Binding-site contacts:
Ligand atom O4P contacts residue ILE173 of chain 1.B at 3.5 Å.
Ligand atom C2 contacts residue GLY235 of chain 1.B at 3.9 Å.
Ligand atom O2 contacts residue HIS97 of chain 1.B at 2.8 Å (h-bond).
Ligand atom P contacts residue GLY235 of chain 1.B at 3.6 Å.
Ligand atom O3P contacts residue GLY174 of chain 1.B at 4.0 Å.
Ligand atom C2 contacts residue GLU168 of chain 1.B at 3.6 Å.
Ligand atom C2 contacts residue ILE173 of chain 1.B at 4.0 Å (hydrophobic).
Ligand atom C1 contacts residue GLU168 of chain 1.B at 3.2 Å.
Ligand atom C1 contacts residue HIS97 of chain 1.B at 3.5 Å.
Ligand atom O3P contacts residue GLY235 of chain 1.B at 3.6 Å.
Ligand atom O4P contacts residue GLY174 of chain 1.B at 2.9 Å (h-bond).
Ligand atom O1 contacts residue ILE173 of chain 1.B at 3.5 Å.
Ligand atom O4P contacts residue SER214 of chain 1.B at 2.7 Å (h-bond).
Ligand atom N2 contacts residue HIS97 of chain 1.B at 3.6 Å.
Ligand atom O3P contacts residue GLY236 of chain 1.B at 2.7 Å (h-bond).
Ligand atom O2P contacts residue VAL234 of chain 1.B at 3.9 Å.
Ligand atom O2P contacts residue SER214 of chain 1.B at 3.5 Å (h-bond).
Ligand atom O1P contacts residue GLY236 of chain 1.B at 4.1 Å.
Ligand atom O1 contacts residue GLU168 of chain 1.B at 4.0 Å.
Ligand atom C1 contacts residue LYS13 of chain 1.B at 3.6 Å.
Ligand atom O1P contacts residue GLY235 of chain 1.B at 3.3 Å.
Ligand atom P contacts residue GLY174 of chain 1.B at 3.9 Å.
Ligand atom C2 contacts residue LYS13 of chain 1.B at 4.0 Å.
Ligand atom C2 contacts residue GLY213 of chain 1.B at 4.0 Å.
Ligand atom O4P contacts residue GLY213 of chain 1.B at 3.6 Å.
Ligand atom O2 contacts residue GLU168 of chain 1.B at 2.8 Å (salt-bridge).
Ligand atom O2P contacts residue GLY236 of chain 1.B at 3.5 Å (h-bond).
Ligand atom N2 contacts residue GLU168 of chain 1.B at 2.5 Å (salt-bridge).
Ligand atom O2 contacts residue LEU233 of chain 1.B at 3.3 Å.
Ligand atom O2P contacts residue GLY235 of chain 1.B at 2.8 Å (h-bond).
Ligand atom P contacts residue SER214 of chain 1.B at 3.6 Å.
Ligand atom N2 contacts residue LEU233 of chain 1.B at 3.7 Å.
Ligand atom O1P contacts residue LYS13 of chain 1.B at 3.4 Å (salt-bridge).
Ligand atom O1 contacts residue LYS13 of chain 1.B at 2.7 Å (salt-bridge).
Ligand atom C1 contacts residue ILE173 of chain 1.B at 4.1 Å (hydrophobic).
Ligand atom O4P contacts residue ALA172 of chain 1.B at 3.5 Å (h-bond).
Ligand atom O2 contacts residue ASN11 of chain 1.B at 3.5 Å (h-bond).
Ligand atom O1P contacts residue ILE173 of chain 1.B at 4.0 Å.
Ligand atom O1 contacts residue HIS97 of chain 1.B at 2.7 Å (h-bond).
Ligand atom P contacts residue GLY236 of chain 1.B at 3.6 Å.

Sequence of chain 1.B:
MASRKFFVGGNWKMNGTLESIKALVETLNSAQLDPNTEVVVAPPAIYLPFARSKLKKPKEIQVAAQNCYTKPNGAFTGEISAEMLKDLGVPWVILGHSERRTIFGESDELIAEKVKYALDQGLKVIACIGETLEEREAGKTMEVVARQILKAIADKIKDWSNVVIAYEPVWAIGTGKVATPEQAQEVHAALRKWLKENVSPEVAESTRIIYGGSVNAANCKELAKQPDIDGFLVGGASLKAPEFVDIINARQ

A protein and the small-molecule ligand that binds it are described below.
Small molecule (SMILES): O=C(COP(=O)(O)O)NO